Binding-site contacts:
Ligand atom CAT contacts residue TRP170 of chain 1.C at 4.1 Å (hydrophobic).
Ligand atom NAX contacts residue FAD1 of chain 1.I at 3.4 Å.
Ligand atom CAM contacts residue FAD1 of chain 1.I at 4.0 Å.
Ligand atom CAU contacts residue VAL17 of chain 1.C at 3.9 Å (hydrophobic).
Ligand atom CAG contacts residue ILE128 of chain 1.C at 3.5 Å (hydrophobic).
Ligand atom CAU contacts residue TRP170 of chain 1.C at 3.8 Å (hydrophobic).
Ligand atom OAV contacts residue FAD1 of chain 1.I at 3.5 Å (h-bond).
Ligand atom CAZ contacts residue FAD1 of chain 1.I at 3.4 Å.
Ligand atom CAT contacts residue PHE168 of chain 1.C at 3.5 Å (hydrophobic).
Ligand atom CBD contacts residue FAD1 of chain 1.I at 3.8 Å.
Ligand atom CAY contacts residue FAD1 of chain 1.I at 3.5 Å.
Ligand atom NAX contacts residue ILE128 of chain 1.C at 4.1 Å.
Ligand atom CAQ contacts residue FAD1 of chain 1.I at 3.4 Å.
Ligand atom OAJ contacts residue FAD1 of chain 1.I at 3.4 Å.
Ligand atom CAR contacts residue PHE168 of chain 1.C at 3.9 Å (hydrophobic).
Ligand atom CAK contacts residue FAD1 of chain 1.I at 3.8 Å.
Ligand atom CAR contacts residue FAD1 of chain 1.I at 3.8 Å.
Ligand atom CAT contacts residue VAL17 of chain 1.C at 3.8 Å (hydrophobic).
Ligand atom CAS contacts residue PHE168 of chain 1.C at 3.2 Å (hydrophobic).
Ligand atom CBA contacts residue GLY129 of chain 1.C at 4.1 Å.
Ligand atom CAQ contacts residue THR131 of chain 1.C at 3.6 Å.
Ligand atom CAT contacts residue ALA167 of chain 1.C at 3.9 Å (hydrophobic).
Ligand atom CAQ contacts residue ILE128 of chain 1.C at 4.1 Å (hydrophobic).
Ligand atom CAU contacts residue HIS66 of chain 1.C at 3.6 Å.
Ligand atom CAO contacts residue FAD1 of chain 1.I at 3.2 Å.
Ligand atom CAM contacts residue ILE128 of chain 1.C at 3.8 Å (hydrophobic).
Ligand atom CAZ contacts residue GLY129 of chain 1.C at 3.8 Å.
Ligand atom CAW contacts residue FAD1 of chain 1.I at 3.6 Å.
Ligand atom CAN contacts residue FAD1 of chain 1.I at 3.3 Å.
Ligand atom CAP contacts residue FAD1 of chain 1.I at 3.3 Å.
Ligand atom CBB contacts residue FAD1 of chain 1.I at 3.7 Å.
Ligand atom OAV contacts residue HIS66 of chain 1.C at 2.9 Å (h-bond).
Ligand atom CBC contacts residue FAD1 of chain 1.I at 3.9 Å.
Ligand atom NAX contacts residue THR131 of chain 1.C at 3.9 Å.
Ligand atom CAO contacts residue ARG68 of chain 1.C at 3.8 Å.
Ligand atom CAR contacts residue HIS66 of chain 1.C at 4.0 Å.
Ligand atom CBA contacts residue FAD1 of chain 1.I at 3.6 Å.
Ligand atom CAR contacts residue THR131 of chain 1.C at 3.9 Å.
Ligand atom CAL contacts residue FAD1 of chain 1.I at 3.7 Å.
Ligand atom OAV contacts residue THR131 of chain 1.C at 3.8 Å.

This small molecule binds to this protein.
Small molecule (SMILES): O=C(c1ccccn1)N1CCN(C(=O)c2c3c(nc4ccccc24)/C(=C/c2ccco2)CCC3)CC1

Sequence of chain 1.C:
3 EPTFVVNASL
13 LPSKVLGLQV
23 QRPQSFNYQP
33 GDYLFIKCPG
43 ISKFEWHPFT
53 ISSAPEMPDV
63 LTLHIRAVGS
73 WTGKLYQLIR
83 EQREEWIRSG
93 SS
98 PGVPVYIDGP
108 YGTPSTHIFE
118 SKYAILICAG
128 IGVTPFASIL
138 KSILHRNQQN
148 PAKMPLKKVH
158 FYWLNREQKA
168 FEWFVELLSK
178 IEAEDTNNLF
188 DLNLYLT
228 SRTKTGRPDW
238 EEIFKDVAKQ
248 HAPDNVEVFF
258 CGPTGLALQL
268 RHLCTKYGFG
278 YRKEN